This protein binds this small molecule.
Small molecule (SMILES): O=C([O-])C(=O)[O-]

Binding-site contacts:
Ligand atom C2 contacts residue MG1 of chain 1.M at 2.9 Å.
Ligand atom O2 contacts residue LEU64 of chain 1.C at 3.0 Å (h-bond).
Ligand atom O3 contacts residue GLU106 of chain 1.C at 4.4 Å.
Ligand atom O3 contacts residue LEU64 of chain 1.C at 3.0 Å (h-bond).
Ligand atom C2 contacts residue LEU64 of chain 1.C at 3.5 Å (hydrophobic).
Ligand atom O4 contacts residue MG1 of chain 1.M at 2.2 Å.
Ligand atom O2 contacts residue GLU106 of chain 1.C at 4.4 Å.
Ligand atom O4 contacts residue GLU106 of chain 1.C at 3.0 Å (salt-bridge).
Ligand atom O4 contacts residue GLU108 of chain 1.C at 4.2 Å.
Ligand atom C1 contacts residue MG1 of chain 1.M at 2.9 Å.
Ligand atom C2 contacts residue GLY63 of chain 1.C at 3.3 Å.
Ligand atom C2 contacts residue GLU139 of chain 1.C at 4.2 Å.
Ligand atom O2 contacts residue ASP79 of chain 1.C at 4.4 Å.
Ligand atom O3 contacts residue GLY63 of chain 1.C at 3.7 Å.
Ligand atom C1 contacts residue GLU106 of chain 1.C at 3.4 Å.
Ligand atom C2 contacts residue GLU106 of chain 1.C at 3.4 Å.
Ligand atom O1 contacts residue GLU106 of chain 1.C at 2.9 Å (salt-bridge).
Ligand atom O3 contacts residue SER239 of chain 1.C at 4.2 Å.
Ligand atom C1 contacts residue ILE62 of chain 1.C at 4.4 Å (hydrophobic).
Ligand atom C1 contacts residue GLU108 of chain 1.C at 4.3 Å.
Ligand atom O1 contacts residue MG1 of chain 1.M at 2.1 Å.
Ligand atom O1 contacts residue SER239 of chain 1.C at 3.0 Å (h-bond).
Ligand atom O4 contacts residue ILE141 of chain 1.C at 4.1 Å.
Ligand atom C1 contacts residue LEU64 of chain 1.C at 3.6 Å (hydrophobic).
Ligand atom O2 contacts residue LYS61 of chain 1.C at 4.4 Å.
Ligand atom O1 contacts residue GLY238 of chain 1.C at 3.7 Å.
Ligand atom O2 contacts residue GLY63 of chain 1.C at 3.3 Å.
Ligand atom O4 contacts residue GLY63 of chain 1.C at 3.8 Å.
Ligand atom C1 contacts residue SER239 of chain 1.C at 3.9 Å.
Ligand atom O4 contacts residue GLU139 of chain 1.C at 3.0 Å (salt-bridge).
Ligand atom O1 contacts residue ILE62 of chain 1.C at 4.1 Å.
Ligand atom O4 contacts residue LYS61 of chain 1.C at 3.0 Å (salt-bridge).
Ligand atom O2 contacts residue MG1 of chain 1.M at 4.2 Å.
Ligand atom O3 contacts residue THR65 of chain 1.C at 3.7 Å.
Ligand atom O1 contacts residue GLY63 of chain 1.C at 4.1 Å.
Ligand atom O3 contacts residue MG1 of chain 1.M at 4.2 Å.
Ligand atom O1 contacts residue GLU139 of chain 1.C at 4.2 Å.
Ligand atom O1 contacts residue GLU108 of chain 1.C at 3.1 Å (salt-bridge).
Ligand atom C2 contacts residue LYS61 of chain 1.C at 4.0 Å.
Ligand atom C1 contacts residue GLY63 of chain 1.C at 3.5 Å.

Sequence of chain 1.C:
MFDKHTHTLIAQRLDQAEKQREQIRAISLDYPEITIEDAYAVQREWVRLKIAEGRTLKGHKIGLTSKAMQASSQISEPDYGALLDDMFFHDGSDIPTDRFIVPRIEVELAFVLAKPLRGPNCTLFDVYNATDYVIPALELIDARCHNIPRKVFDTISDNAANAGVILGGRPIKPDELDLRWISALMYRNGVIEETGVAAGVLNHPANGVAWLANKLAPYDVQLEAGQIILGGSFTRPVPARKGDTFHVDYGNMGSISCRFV